Binding-site contacts:
Ligand atom O6 contacts residue GLY232 of chain 1.A at 2.5 Å (h-bond).
Ligand atom O4 contacts residue THR165 of chain 1.A at 4.1 Å.
Ligand atom C4 contacts residue ASN229 of chain 1.A at 4.3 Å.
Ligand atom C1 contacts residue ASN229 of chain 1.A at 1.4 Å.
Ligand atom C6 contacts residue ARG233 of chain 1.A at 3.6 Å.
Ligand atom N2 contacts residue ASN229 of chain 1.A at 2.8 Å (h-bond).
Ligand atom C2 contacts residue ASN229 of chain 1.A at 2.5 Å.
Ligand atom O7 contacts residue ASN229 of chain 1.A at 4.2 Å.
Ligand atom O5 contacts residue ASN229 of chain 1.A at 2.4 Å (h-bond).
Ligand atom C7 contacts residue ASN229 of chain 1.A at 3.9 Å.
Ligand atom C5 contacts residue GLY232 of chain 1.A at 4.5 Å.
Ligand atom O6 contacts residue ASN234 of chain 1.A at 4.5 Å.
Ligand atom O6 contacts residue LYS164 of chain 1.A at 4.0 Å.
Ligand atom O5 contacts residue GLY232 of chain 1.A at 4.0 Å.
Ligand atom O6 contacts residue ASN229 of chain 1.A at 4.4 Å.
Ligand atom C6 contacts residue THR165 of chain 1.A at 4.1 Å.
Ligand atom O6 contacts residue ARG233 of chain 1.A at 2.9 Å.
Ligand atom C3 contacts residue ASN229 of chain 1.A at 3.8 Å.
Ligand atom C5 contacts residue THR165 of chain 1.A at 4.3 Å.
Ligand atom C5 contacts residue ASN229 of chain 1.A at 3.7 Å.
Ligand atom C6 contacts residue GLY232 of chain 1.A at 3.7 Å.

This small molecule binds to this protein.
Small molecule (SMILES): CC(=O)N[C@@H]1[C@@H](O)[C@H](O)[C@@H](CO)O[C@H]1O

Sequence of chain 1.A:
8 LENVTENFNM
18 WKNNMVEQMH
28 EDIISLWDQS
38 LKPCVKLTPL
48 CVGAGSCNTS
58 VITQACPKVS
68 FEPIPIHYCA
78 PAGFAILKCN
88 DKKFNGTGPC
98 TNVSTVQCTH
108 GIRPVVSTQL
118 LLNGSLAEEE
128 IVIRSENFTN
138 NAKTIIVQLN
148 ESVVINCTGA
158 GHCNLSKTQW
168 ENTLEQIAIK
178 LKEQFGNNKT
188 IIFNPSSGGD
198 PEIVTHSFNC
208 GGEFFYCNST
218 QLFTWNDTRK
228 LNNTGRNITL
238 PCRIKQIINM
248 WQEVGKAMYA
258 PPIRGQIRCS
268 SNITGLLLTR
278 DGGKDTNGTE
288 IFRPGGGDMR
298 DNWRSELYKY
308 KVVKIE